Binding-site contacts:
Ligand atom O5 contacts residue NAG1 of chain 1.L at 3.2 Å.
Ligand atom O4 contacts residue BMA1 of chain 1.U at 2.7 Å (h-bond).
Ligand atom C3 contacts residue BMA1 of chain 1.U at 3.5 Å.
Ligand atom O3 contacts residue BMA1 of chain 1.U at 2.7 Å (h-bond).
Ligand atom C6 contacts residue NAG1 of chain 1.L at 3.4 Å.
Ligand atom C5 contacts residue NAG1 of chain 1.L at 4.0 Å.
Ligand atom C4 contacts residue BMA1 of chain 1.U at 4.0 Å.
Ligand atom C2 contacts residue NAG1 of chain 1.L at 4.5 Å.
Ligand atom O6 contacts residue NAG1 of chain 1.L at 3.1 Å (h-bond).
Ligand atom C1 contacts residue NAG1 of chain 1.L at 3.7 Å.

A small-molecule ligand and the protein it binds are described below.
Small molecule (SMILES): CC(=O)N[C@@H]1[C@@H](O)[C@H](O)[C@@H](CO)O[C@H]1O